Binding-site contacts:
Ligand atom N6 contacts residue VAL147 of chain 1.A at 2.8 Å (h-bond).
Ligand atom O2G contacts residue MG1 of chain 1.F at 2.3 Å.
Ligand atom O1B contacts residue GLY30 of chain 1.A at 3.4 Å (h-bond).
Ligand atom O3A contacts residue MG1 of chain 1.F at 2.7 Å.
Ligand atom N3 contacts residue GLY125 of chain 1.A at 3.3 Å.
Ligand atom N6 contacts residue GLU32 of chain 1.A at 3.0 Å (salt-bridge).
Ligand atom C5 contacts residue ARG146 of chain 1.A at 3.4 Å.
Ligand atom C6 contacts residue LEU178 of chain 1.A at 3.4 Å (hydrophobic).
Ligand atom C8 contacts residue ARG228 of chain 1.A at 3.4 Å.
Ligand atom O1A contacts residue ASP196 of chain 1.A at 3.1 Å (salt-bridge).
Ligand atom O1A contacts residue SER195 of chain 1.A at 3.3 Å (h-bond).
Ligand atom O2' contacts residue VAL123 of chain 1.A at 3.2 Å (h-bond).
Ligand atom C2' contacts residue GLY125 of chain 1.A at 3.4 Å.
Ligand atom PA contacts residue MG1 of chain 1.F at 3.1 Å.
Ligand atom O1G contacts residue LYS50 of chain 1.A at 3.4 Å (salt-bridge).
Ligand atom O2B contacts residue ARG146 of chain 1.A at 3.1 Å (salt-bridge).
Ligand atom O2' contacts residue GLY125 of chain 1.A at 2.6 Å (h-bond).
Ligand atom N7 contacts residue ARG146 of chain 1.A at 3.2 Å (salt-bridge).
Ligand atom N3B contacts residue GLY30 of chain 1.A at 3.2 Å (h-bond).
Ligand atom O1G contacts residue HIS54 of chain 1.A at 3.2 Å (h-bond).
Ligand atom O4' contacts residue ARG228 of chain 1.A at 2.9 Å (salt-bridge).
Ligand atom O3G contacts residue MG1 of chain 1.E at 2.1 Å.
Ligand atom O3G contacts residue LYS50 of chain 1.A at 3.0 Å (salt-bridge).
Ligand atom O3A contacts residue ASP196 of chain 1.A at 3.4 Å (salt-bridge).
Ligand atom N6 contacts residue ARG146 of chain 1.A at 3.4 Å (salt-bridge).
Ligand atom O2G contacts residue ASP197 of chain 1.A at 3.2 Å (salt-bridge).
Ligand atom O2G contacts residue HIS54 of chain 1.A at 2.8 Å (h-bond).
Ligand atom O1A contacts residue MG1 of chain 1.F at 2.6 Å.
Ligand atom O1G contacts residue SER29 of chain 1.A at 2.4 Å (h-bond).
Ligand atom O2A contacts residue MG1 of chain 1.E at 2.0 Å.
Ligand atom O1B contacts residue MG1 of chain 1.E at 2.0 Å.
Ligand atom O3' contacts residue ASP196 of chain 1.A at 3.0 Å (salt-bridge).
Ligand atom N1 contacts residue VAL147 of chain 1.A at 2.8 Å (h-bond).
Ligand atom PB contacts residue MG1 of chain 1.E at 3.2 Å.
Ligand atom O1B contacts residue ARG146 of chain 1.A at 3.2 Å (salt-bridge).
Ligand atom O1A contacts residue PML1 of chain 1.C at 3.2 Å.
Ligand atom O5' contacts residue ARG228 of chain 1.A at 3.2 Å (salt-bridge).
Ligand atom O2B contacts residue HIS27 of chain 1.A at 2.7 Å (h-bond).
Ligand atom C2 contacts residue VAL145 of chain 1.A at 3.1 Å (hydrophobic).
Ligand atom PA contacts residue MG1 of chain 1.E at 3.3 Å.

Sequence of chain 1.A:
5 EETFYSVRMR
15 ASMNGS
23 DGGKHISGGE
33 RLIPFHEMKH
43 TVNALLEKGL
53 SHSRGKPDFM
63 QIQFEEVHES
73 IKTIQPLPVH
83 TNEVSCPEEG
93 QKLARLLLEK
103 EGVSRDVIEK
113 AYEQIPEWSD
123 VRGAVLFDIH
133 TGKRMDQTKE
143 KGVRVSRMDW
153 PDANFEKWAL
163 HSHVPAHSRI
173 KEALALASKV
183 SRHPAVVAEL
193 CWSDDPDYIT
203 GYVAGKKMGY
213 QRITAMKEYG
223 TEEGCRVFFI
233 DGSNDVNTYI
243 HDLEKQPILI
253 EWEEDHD

The protein below binds the small molecule below.
Small molecule (SMILES): Nc1ncnc2c1ncn2[C@@H]1O[C@H](CO[P](=O)(O)O[P](=O)(O)NP(=O)(O)O)[C@@H](O)[C@H]1O